Binding-site contacts:
Ligand atom C21 contacts residue TRP123 of chain 1.A at 4.0 Å (hydrophobic).
Ligand atom N23 contacts residue LEU107 of chain 1.A at 3.8 Å.
Ligand atom N25 contacts residue ILE127 of chain 1.A at 3.4 Å (h-bond).
Ligand atom S28 contacts residue PHE130 of chain 1.A at 3.9 Å.
Ligand atom C14 contacts residue GLY126 of chain 1.A at 3.9 Å.
Ligand atom C2 contacts residue VAL172 of chain 1.A at 3.9 Å (hydrophobic).
Ligand atom C22 contacts residue MET122 of chain 1.A at 3.7 Å (hydrophobic).
Ligand atom N23 contacts residue TYR168 of chain 1.A at 3.6 Å.
Ligand atom O32 contacts residue PRO114 of chain 1.A at 3.7 Å.
Ligand atom C31 contacts residue THR169 of chain 1.A at 3.3 Å.
Ligand atom N25 contacts residue GLY126 of chain 1.A at 3.3 Å.
Ligand atom C30 contacts residue ASN196 of chain 1.A at 3.5 Å.
Ligand atom C29 contacts residue GOL1 of chain 1.C at 2.8 Å.
Ligand atom C22 contacts residue TRP123 of chain 1.A at 3.6 Å (hydrophobic).
Ligand atom C3 contacts residue TYR168 of chain 1.A at 3.7 Å (hydrophobic).
Ligand atom C3 contacts residue VAL172 of chain 1.A at 4.0 Å (hydrophobic).
Ligand atom C30 contacts residue TRP227 of chain 1.A at 4.0 Å (hydrophobic).
Ligand atom C30 contacts residue PHE130 of chain 1.A at 4.0 Å (hydrophobic).
Ligand atom C2 contacts residue TYR168 of chain 1.A at 3.3 Å (hydrophobic).
Ligand atom N25 contacts residue TRP123 of chain 1.A at 3.5 Å.
Ligand atom S28 contacts residue GOL1 of chain 1.C at 4.0 Å.
Ligand atom C5 contacts residue LEU110 of chain 1.A at 3.9 Å (hydrophobic).
Ligand atom C5 contacts residue MET122 of chain 1.A at 3.8 Å (hydrophobic).
Ligand atom O26 contacts residue GLY126 of chain 1.A at 3.2 Å.
Ligand atom O32 contacts residue MET122 of chain 1.A at 3.2 Å.
Ligand atom C21 contacts residue TYR232 of chain 1.A at 3.9 Å (hydrophobic).
Ligand atom O26 contacts residue TRP123 of chain 1.A at 3.5 Å.
Ligand atom C21 contacts residue VAL172 of chain 1.A at 3.7 Å (hydrophobic).
Ligand atom S28 contacts residue ILE127 of chain 1.A at 3.8 Å.
Ligand atom S28 contacts residue TRP227 of chain 1.A at 3.7 Å.
Ligand atom C4 contacts residue TYR168 of chain 1.A at 3.5 Å (hydrophobic).
Ligand atom N33 contacts residue MET122 of chain 1.A at 3.6 Å (h-bond).
Ligand atom C30 contacts residue GOL1 of chain 1.C at 3.9 Å.
Ligand atom C3 contacts residue TRP123 of chain 1.A at 4.0 Å (hydrophobic).
Ligand atom C29 contacts residue PHE130 of chain 1.A at 3.7 Å (hydrophobic).
Ligand atom O26 contacts residue MET122 of chain 1.A at 3.9 Å.
Ligand atom C29 contacts residue TRP227 of chain 1.A at 3.6 Å (hydrophobic).
Ligand atom C29 contacts residue ASN196 of chain 1.A at 3.4 Å.
Ligand atom C21 contacts residue GLU176 of chain 1.A at 3.4 Å.
Ligand atom C30 contacts residue THR169 of chain 1.A at 3.2 Å.

Sequence of chain 1.A:
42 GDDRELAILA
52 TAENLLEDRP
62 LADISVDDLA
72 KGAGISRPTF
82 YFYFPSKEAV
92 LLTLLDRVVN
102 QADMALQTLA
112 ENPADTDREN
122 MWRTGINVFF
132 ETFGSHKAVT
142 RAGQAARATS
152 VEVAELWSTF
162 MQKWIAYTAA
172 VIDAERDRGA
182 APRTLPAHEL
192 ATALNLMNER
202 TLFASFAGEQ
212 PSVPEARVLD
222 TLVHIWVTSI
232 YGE

This protein binds this small molecule.
Small molecule (SMILES): CC(C)[C@H](N)C(=O)N1CCC(c2nc(-c3cccs3)no2)CC1